The protein below binds the small molecule below.
Small molecule (SMILES): CC(=O)N[C@@H]1[C@@H](O)[C@H](O)[C@@H](CO)O[C@H]1O

Sequence of chain 1.F:
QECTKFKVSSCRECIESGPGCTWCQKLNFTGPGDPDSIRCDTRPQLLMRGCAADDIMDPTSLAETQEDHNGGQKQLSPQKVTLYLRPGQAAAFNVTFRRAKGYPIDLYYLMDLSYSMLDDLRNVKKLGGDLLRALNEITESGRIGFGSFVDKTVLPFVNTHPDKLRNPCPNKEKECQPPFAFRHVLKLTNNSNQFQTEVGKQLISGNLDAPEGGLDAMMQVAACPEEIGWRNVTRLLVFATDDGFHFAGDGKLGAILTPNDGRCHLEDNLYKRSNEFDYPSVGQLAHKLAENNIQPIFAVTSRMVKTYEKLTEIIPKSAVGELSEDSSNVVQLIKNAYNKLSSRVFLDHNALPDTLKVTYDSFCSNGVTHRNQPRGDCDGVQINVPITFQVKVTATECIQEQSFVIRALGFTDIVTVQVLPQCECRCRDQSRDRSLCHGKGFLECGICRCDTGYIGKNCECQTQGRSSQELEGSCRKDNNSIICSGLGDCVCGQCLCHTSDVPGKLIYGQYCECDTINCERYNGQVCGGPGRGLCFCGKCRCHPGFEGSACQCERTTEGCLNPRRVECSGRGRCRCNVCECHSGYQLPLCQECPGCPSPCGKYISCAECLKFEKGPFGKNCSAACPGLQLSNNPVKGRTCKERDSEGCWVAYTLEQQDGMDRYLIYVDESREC

Binding-site contacts:
Ligand atom C8 contacts residue ASN94 of chain 1.F at 4.0 Å.
Ligand atom C2 contacts residue ASN94 of chain 1.F at 2.2 Å.
Ligand atom O5 contacts residue ASN94 of chain 1.F at 2.4 Å (h-bond).
Ligand atom C1 contacts residue ASN94 of chain 1.F at 1.4 Å.
Ligand atom O5 contacts residue THR388 of chain 1.F at 4.1 Å.
Ligand atom C5 contacts residue ASN94 of chain 1.F at 3.6 Å.
Ligand atom N2 contacts residue ASN94 of chain 1.F at 2.7 Å (h-bond).
Ligand atom C4 contacts residue ASN94 of chain 1.F at 4.0 Å.
Ligand atom C7 contacts residue ASN94 of chain 1.F at 3.2 Å.
Ligand atom C8 contacts residue PHE93 of chain 1.F at 4.4 Å (hydrophobic).
Ligand atom C3 contacts residue ASN94 of chain 1.F at 3.6 Å.
Ligand atom O7 contacts residue ASN94 of chain 1.F at 3.4 Å (h-bond).
Ligand atom C8 contacts residue ALA92 of chain 1.F at 3.9 Å (hydrophobic).